The small molecule below binds the protein below.
Small molecule (SMILES): CCCCNC(=O)c1cccc(NC(=O)CCCCCNc2ncnc3[nH]cnc23)c1

Binding-site contacts:
Ligand atom C23 contacts residue LYS43 of chain 1.A at 3.4 Å.
Ligand atom C25 contacts residue LYS24 of chain 1.A at 3.6 Å.
Ligand atom N3 contacts residue TYR93 of chain 1.A at 3.5 Å.
Ligand atom C22 contacts residue LYS43 of chain 1.A at 3.6 Å.
Ligand atom C21 contacts residue GLY23 of chain 1.A at 3.7 Å.
Ligand atom C19 contacts residue LYS43 of chain 1.A at 3.6 Å.
Ligand atom O18 contacts residue LYS22 of chain 1.A at 2.9 Å (salt-bridge).
Ligand atom N9 contacts residue ALA41 of chain 1.A at 3.5 Å.
Ligand atom O27 contacts residue LEU45 of chain 1.A at 3.5 Å.
Ligand atom C20 contacts residue GLY21 of chain 1.A at 3.6 Å.
Ligand atom N26 contacts residue LYS43 of chain 1.A at 3.6 Å.
Ligand atom N9 contacts residue GLU92 of chain 1.A at 2.9 Å (salt-bridge).
Ligand atom C28 contacts residue PHE156 of chain 1.A at 3.5 Å (hydrophobic).
Ligand atom C23 contacts residue GLY23 of chain 1.A at 3.5 Å.
Ligand atom C29 contacts residue PHE25 of chain 1.A at 3.6 Å (hydrophobic).
Ligand atom C2 contacts residue LEU144 of chain 1.A at 3.5 Å (hydrophobic).
Ligand atom C29 contacts residue PHE156 of chain 1.A at 3.7 Å (hydrophobic).
Ligand atom C21 contacts residue GLY26 of chain 1.A at 3.8 Å.
Ligand atom C4 contacts residue TYR93 of chain 1.A at 3.6 Å (hydrophobic).
Ligand atom N9 contacts residue LEU144 of chain 1.A at 3.7 Å.
Ligand atom C4 contacts residue ALA94 of chain 1.A at 3.3 Å (hydrophobic).
Ligand atom C20 contacts residue VAL28 of chain 1.A at 3.5 Å (hydrophobic).
Ligand atom C8 contacts residue LEU75 of chain 1.A at 3.6 Å (hydrophobic).
Ligand atom C21 contacts residue VAL28 of chain 1.A at 3.7 Å (hydrophobic).
Ligand atom C20 contacts residue LYS43 of chain 1.A at 3.7 Å.
Ligand atom N9 contacts residue LEU75 of chain 1.A at 3.7 Å.
Ligand atom O27 contacts residue LYS24 of chain 1.A at 3.0 Å (salt-bridge).
Ligand atom C22 contacts residue GLY23 of chain 1.A at 3.5 Å.
Ligand atom C22 contacts residue GLY26 of chain 1.A at 3.8 Å.
Ligand atom C24 contacts residue GLY23 of chain 1.A at 3.6 Å.
Ligand atom N26 contacts residue PHE156 of chain 1.A at 3.6 Å.
Ligand atom C24 contacts residue LYS43 of chain 1.A at 3.6 Å.
Ligand atom N3 contacts residue ALA94 of chain 1.A at 3.0 Å (h-bond).
Ligand atom O18 contacts residue GLY21 of chain 1.A at 3.7 Å.
Ligand atom C1 contacts residue LEU144 of chain 1.A at 3.6 Å (hydrophobic).
Ligand atom C30 contacts residue PHE25 of chain 1.A at 3.7 Å (hydrophobic).
Ligand atom O27 contacts residue PHE25 of chain 1.A at 2.7 Å (h-bond).
Ligand atom C12 contacts residue LEU20 of chain 1.A at 3.4 Å (hydrophobic).
Ligand atom C11 contacts residue LEU20 of chain 1.A at 3.7 Å (hydrophobic).
Ligand atom C21 contacts residue ASN27 of chain 1.A at 3.7 Å.

Sequence of chain 1.A:
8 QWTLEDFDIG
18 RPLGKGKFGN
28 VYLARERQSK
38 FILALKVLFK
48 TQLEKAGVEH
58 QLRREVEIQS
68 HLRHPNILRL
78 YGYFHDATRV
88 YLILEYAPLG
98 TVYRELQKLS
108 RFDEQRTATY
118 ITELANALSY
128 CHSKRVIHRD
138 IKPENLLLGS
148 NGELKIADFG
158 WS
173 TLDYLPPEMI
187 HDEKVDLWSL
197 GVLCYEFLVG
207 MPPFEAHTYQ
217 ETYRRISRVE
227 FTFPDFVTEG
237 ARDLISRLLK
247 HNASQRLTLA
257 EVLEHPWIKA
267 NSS